Sequence of chain 1.A:
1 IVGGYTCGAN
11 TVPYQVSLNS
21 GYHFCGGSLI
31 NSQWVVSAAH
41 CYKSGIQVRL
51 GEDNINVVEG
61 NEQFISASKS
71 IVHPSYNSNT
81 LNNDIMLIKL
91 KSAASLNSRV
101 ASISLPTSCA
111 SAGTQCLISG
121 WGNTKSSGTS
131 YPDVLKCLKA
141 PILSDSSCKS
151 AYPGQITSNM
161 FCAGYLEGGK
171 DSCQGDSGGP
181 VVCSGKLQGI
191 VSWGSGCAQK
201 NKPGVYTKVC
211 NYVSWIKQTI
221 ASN

Binding-site contacts:
Ligand atom CG contacts residue GLY194 of chain 1.A at 4.2 Å.
Ligand atom CE2 contacts residue CYS173 of chain 1.A at 4.4 Å (hydrophobic).
Ligand atom CA contacts residue CYS173 of chain 1.A at 3.6 Å (hydrophobic).
Ligand atom CZ2 contacts residue GLN174 of chain 1.A at 3.7 Å.
Ligand atom N1 contacts residue GLY204 of chain 1.A at 3.7 Å.
Ligand atom CD1 contacts residue VAL191 of chain 1.A at 4.4 Å (hydrophobic).
Ligand atom CZ3 contacts residue CYS197 of chain 1.A at 3.9 Å (hydrophobic).
Ligand atom CA contacts residue VAL191 of chain 1.A at 4.5 Å (hydrophobic).
Ligand atom CD2 contacts residue CYS173 of chain 1.A at 4.3 Å (hydrophobic).
Ligand atom NE1 contacts residue SER177 of chain 1.A at 3.1 Å (h-bond).
Ligand atom N1 contacts residue ASP171 of chain 1.A at 3.3 Å (salt-bridge).
Ligand atom N1 contacts residue SER172 of chain 1.A at 2.9 Å (h-bond).
Ligand atom CD1 contacts residue SER177 of chain 1.A at 3.4 Å.
Ligand atom CD1 contacts residue SER192 of chain 1.A at 3.7 Å.
Ligand atom CG contacts residue CYS173 of chain 1.A at 4.4 Å (hydrophobic).
Ligand atom NE1 contacts residue SER192 of chain 1.A at 4.5 Å.
Ligand atom CE3 contacts residue GLY194 of chain 1.A at 4.3 Å.
Ligand atom NE1 contacts residue CYS173 of chain 1.A at 4.5 Å.
Ligand atom CE3 contacts residue GLN174 of chain 1.A at 4.3 Å.
Ligand atom CD1 contacts residue TRP193 of chain 1.A at 4.2 Å (hydrophobic).
Ligand atom CE2 contacts residue GLN174 of chain 1.A at 3.9 Å.
Ligand atom CZ3 contacts residue GLY196 of chain 1.A at 4.1 Å.
Ligand atom CB contacts residue GLY194 of chain 1.A at 3.6 Å.
Ligand atom CA contacts residue SER172 of chain 1.A at 3.1 Å.
Ligand atom CD2 contacts residue GLN174 of chain 1.A at 4.1 Å.
Ligand atom NE1 contacts residue GLN174 of chain 1.A at 4.2 Å.
Ligand atom CE3 contacts residue GLY196 of chain 1.A at 3.5 Å.
Ligand atom N1 contacts residue TRP193 of chain 1.A at 4.0 Å.
Ligand atom CE2 contacts residue SER177 of chain 1.A at 4.4 Å.
Ligand atom CB contacts residue TRP193 of chain 1.A at 3.4 Å (hydrophobic).
Ligand atom CA contacts residue TRP193 of chain 1.A at 4.4 Å (hydrophobic).
Ligand atom CG contacts residue TRP193 of chain 1.A at 4.0 Å (hydrophobic).
Ligand atom CH2 contacts residue GLN174 of chain 1.A at 3.9 Å.
Ligand atom N1 contacts residue CYS173 of chain 1.A at 4.3 Å.
Ligand atom CG contacts residue SER192 of chain 1.A at 4.4 Å.
Ligand atom CZ3 contacts residue GLN174 of chain 1.A at 4.4 Å.
Ligand atom CB contacts residue SER172 of chain 1.A at 4.4 Å.
Ligand atom CE3 contacts residue CYS197 of chain 1.A at 3.8 Å (hydrophobic).
Ligand atom CD1 contacts residue CYS173 of chain 1.A at 4.4 Å (hydrophobic).

A protein and the small-molecule ligand that binds it are described below.
Small molecule (SMILES): NCCc1c[nH]c2ccccc12